Binding-site contacts:
Ligand atom C11 contacts residue TYR250 of chain 12.A at 3.1 Å (hydrophobic).
Ligand atom O9 contacts residue TYR145 of chain 13.A at 4.3 Å.
Ligand atom O1A contacts residue ASN148 of chain 13.A at 4.5 Å.
Ligand atom O1A contacts residue SER147 of chain 13.A at 3.1 Å (h-bond).
Ligand atom C11 contacts residue TYR145 of chain 13.A at 3.8 Å (hydrophobic).
Ligand atom O10 contacts residue TYR250 of chain 12.A at 2.3 Å (h-bond).
Ligand atom O4 contacts residue TYR145 of chain 13.A at 4.1 Å.
Ligand atom C10 contacts residue TYR145 of chain 13.A at 3.6 Å (hydrophobic).
Ligand atom N5 contacts residue TYR250 of chain 12.A at 3.9 Å.
Ligand atom O1B contacts residue PRO252 of chain 12.A at 3.4 Å.
Ligand atom C9 contacts residue TYR145 of chain 13.A at 4.2 Å (hydrophobic).
Ligand atom C5 contacts residue TYR145 of chain 13.A at 3.4 Å (hydrophobic).
Ligand atom N5 contacts residue TYR145 of chain 13.A at 2.6 Å (h-bond).
Ligand atom C11 contacts residue ARG143 of chain 13.A at 3.9 Å.
Ligand atom O4 contacts residue PRO252 of chain 12.A at 4.0 Å.
Ligand atom C4 contacts residue TYR145 of chain 13.A at 3.6 Å (hydrophobic).
Ligand atom C3 contacts residue PRO252 of chain 12.A at 4.3 Å (hydrophobic).
Ligand atom C10 contacts residue TYR250 of chain 12.A at 2.9 Å (hydrophobic).
Ligand atom C6 contacts residue TYR145 of chain 13.A at 3.4 Å (hydrophobic).
Ligand atom O4 contacts residue ASN251 of chain 12.A at 4.3 Å.
Ligand atom C1 contacts residue PRO252 of chain 12.A at 4.1 Å (hydrophobic).
Ligand atom O1A contacts residue ALA146 of chain 13.A at 3.2 Å.
Ligand atom C4 contacts residue TYR250 of chain 12.A at 4.3 Å (hydrophobic).
Ligand atom O4 contacts residue TYR250 of chain 12.A at 3.0 Å.
Ligand atom C7 contacts residue TYR145 of chain 13.A at 3.9 Å (hydrophobic).
Ligand atom C1 contacts residue SER147 of chain 13.A at 3.6 Å.
Ligand atom C1 contacts residue ALA146 of chain 13.A at 4.0 Å (hydrophobic).
Ligand atom C6 contacts residue ALA146 of chain 13.A at 4.3 Å (hydrophobic).
Ligand atom O10 contacts residue ASN96 of chain 12.A at 4.3 Å.
Ligand atom C4 contacts residue PRO252 of chain 12.A at 4.3 Å (hydrophobic).
Ligand atom O1B contacts residue SER147 of chain 13.A at 2.6 Å (h-bond).
Ligand atom O1B contacts residue ALA146 of chain 13.A at 4.3 Å.
Ligand atom O8 contacts residue ALA146 of chain 13.A at 3.4 Å.
Ligand atom C8 contacts residue ALA146 of chain 13.A at 4.4 Å (hydrophobic).

Sequence of chain 13.A:
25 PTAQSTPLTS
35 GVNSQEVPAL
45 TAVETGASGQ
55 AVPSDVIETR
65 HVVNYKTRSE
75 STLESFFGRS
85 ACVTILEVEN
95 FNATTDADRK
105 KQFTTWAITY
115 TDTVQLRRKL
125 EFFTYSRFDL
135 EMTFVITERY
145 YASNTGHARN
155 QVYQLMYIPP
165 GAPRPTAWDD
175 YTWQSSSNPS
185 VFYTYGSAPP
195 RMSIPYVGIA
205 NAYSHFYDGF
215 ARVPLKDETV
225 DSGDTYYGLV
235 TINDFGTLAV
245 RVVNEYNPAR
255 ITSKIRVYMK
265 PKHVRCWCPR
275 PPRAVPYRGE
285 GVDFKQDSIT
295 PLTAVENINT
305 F

Sequence of chain 12.A:
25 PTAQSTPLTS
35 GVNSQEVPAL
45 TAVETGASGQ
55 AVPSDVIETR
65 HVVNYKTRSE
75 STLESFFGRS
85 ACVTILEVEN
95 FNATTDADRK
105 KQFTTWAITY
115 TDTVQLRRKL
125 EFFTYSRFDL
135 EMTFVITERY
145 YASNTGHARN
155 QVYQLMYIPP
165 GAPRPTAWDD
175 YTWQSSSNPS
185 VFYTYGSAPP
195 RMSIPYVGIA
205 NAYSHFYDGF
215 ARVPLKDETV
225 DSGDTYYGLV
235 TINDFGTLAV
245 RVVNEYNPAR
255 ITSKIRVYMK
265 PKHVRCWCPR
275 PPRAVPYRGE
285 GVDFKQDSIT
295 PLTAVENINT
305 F

A protein and the small-molecule ligand that binds it are described below.
Small molecule (SMILES): CCCCO[C@]1(C(=O)O)C[C@H](O)[C@@H](NC(C)=O)[C@H]([C@H](O)[C@H](O)CO)O1